The protein below binds the small molecule below.
Small molecule (SMILES): CC(C)=CCO[P](=O)(O)OP(=O)(O)O

Binding-site contacts:
Ligand atom O1A contacts residue MG1 of chain 1.X at 2.3 Å.
Ligand atom C2 contacts residue PHE188 of chain 1.F at 3.7 Å (hydrophobic).
Ligand atom O2A contacts residue ASN72 of chain 1.F at 3.3 Å (h-bond).
Ligand atom C4 contacts residue ASN72 of chain 1.F at 3.7 Å.
Ligand atom PA contacts residue MG1 of chain 1.X at 3.7 Å.
Ligand atom C4 contacts residue VAL67 of chain 1.F at 3.1 Å (hydrophobic).
Ligand atom O2B contacts residue GLY228 of chain 1.E at 2.7 Å (h-bond).
Ligand atom C4 contacts residue GST1 of chain 1.Y at 3.5 Å.
Ligand atom O1B contacts residue ARG184 of chain 1.F at 2.4 Å (salt-bridge).
Ligand atom O2B contacts residue TYR227 of chain 1.E at 3.5 Å (h-bond).
Ligand atom C2 contacts residue GST1 of chain 1.Y at 3.2 Å.
Ligand atom O2A contacts residue GLY228 of chain 1.E at 3.2 Å.
Ligand atom C5 contacts residue PHE188 of chain 1.F at 3.4 Å (hydrophobic).
Ligand atom O3B contacts residue SER186 of chain 1.F at 2.9 Å (h-bond).
Ligand atom O2B contacts residue ARG226 of chain 1.E at 3.7 Å.
Ligand atom C3 contacts residue PRO23 of chain 1.F at 3.5 Å (hydrophobic).
Ligand atom O1A contacts residue GST1 of chain 1.Y at 3.1 Å (h-bond).
Ligand atom C4 contacts residue THR66 of chain 1.F at 3.4 Å.
Ligand atom PB contacts residue GLY228 of chain 1.E at 3.9 Å.
Ligand atom O1A contacts residue ASP24 of chain 1.F at 3.4 Å (salt-bridge).
Ligand atom O3A contacts residue SER186 of chain 1.F at 2.9 Å (h-bond).
Ligand atom C3 contacts residue PHE188 of chain 1.F at 3.3 Å (hydrophobic).
Ligand atom C1 contacts residue PRO23 of chain 1.F at 3.6 Å (hydrophobic).
Ligand atom O3B contacts residue PHE195 of chain 1.E at 3.8 Å.
Ligand atom O1 contacts residue PHE188 of chain 1.F at 3.3 Å.
Ligand atom O1 contacts residue ARG178 of chain 1.F at 3.6 Å.
Ligand atom O1B contacts residue ARG178 of chain 1.F at 3.6 Å.
Ligand atom C1 contacts residue ASP24 of chain 1.F at 3.3 Å.
Ligand atom O3B contacts residue ARG184 of chain 1.F at 2.9 Å (salt-bridge).
Ligand atom C1 contacts residue GST1 of chain 1.Y at 3.8 Å.
Ligand atom C5 contacts residue THR66 of chain 1.F at 3.5 Å.
Ligand atom C4 contacts residue SER68 of chain 1.F at 3.6 Å.
Ligand atom O3A contacts residue ARG178 of chain 1.F at 3.4 Å (salt-bridge).
Ligand atom O1B contacts residue MG1 of chain 1.X at 3.8 Å.
Ligand atom PB contacts residue ARG184 of chain 1.F at 3.4 Å.
Ligand atom C3 contacts residue GST1 of chain 1.Y at 3.8 Å.
Ligand atom PB contacts residue SER186 of chain 1.F at 3.4 Å.
Ligand atom C4 contacts residue PHE188 of chain 1.F at 3.4 Å (hydrophobic).
Ligand atom C5 contacts residue PRO23 of chain 1.F at 3.1 Å (hydrophobic).
Ligand atom C2 contacts residue PRO23 of chain 1.F at 3.7 Å (hydrophobic).

Sequence of chain 1.E:
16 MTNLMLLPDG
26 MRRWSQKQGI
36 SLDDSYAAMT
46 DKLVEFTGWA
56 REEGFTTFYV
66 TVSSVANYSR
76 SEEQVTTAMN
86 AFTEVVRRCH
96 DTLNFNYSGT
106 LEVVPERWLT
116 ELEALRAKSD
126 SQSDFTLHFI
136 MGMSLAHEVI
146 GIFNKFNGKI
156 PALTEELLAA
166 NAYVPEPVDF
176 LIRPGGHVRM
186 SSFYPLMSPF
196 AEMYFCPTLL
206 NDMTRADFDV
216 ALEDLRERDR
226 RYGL

Sequence of chain 1.F:
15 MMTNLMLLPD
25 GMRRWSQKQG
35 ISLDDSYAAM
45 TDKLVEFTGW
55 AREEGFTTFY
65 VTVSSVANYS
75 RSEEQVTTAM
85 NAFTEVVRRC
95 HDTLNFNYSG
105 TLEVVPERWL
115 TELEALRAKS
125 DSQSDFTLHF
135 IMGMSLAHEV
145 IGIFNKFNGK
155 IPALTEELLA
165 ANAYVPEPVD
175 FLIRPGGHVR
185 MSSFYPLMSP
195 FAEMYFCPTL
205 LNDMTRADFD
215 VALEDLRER